Sequence of chain 27.A:
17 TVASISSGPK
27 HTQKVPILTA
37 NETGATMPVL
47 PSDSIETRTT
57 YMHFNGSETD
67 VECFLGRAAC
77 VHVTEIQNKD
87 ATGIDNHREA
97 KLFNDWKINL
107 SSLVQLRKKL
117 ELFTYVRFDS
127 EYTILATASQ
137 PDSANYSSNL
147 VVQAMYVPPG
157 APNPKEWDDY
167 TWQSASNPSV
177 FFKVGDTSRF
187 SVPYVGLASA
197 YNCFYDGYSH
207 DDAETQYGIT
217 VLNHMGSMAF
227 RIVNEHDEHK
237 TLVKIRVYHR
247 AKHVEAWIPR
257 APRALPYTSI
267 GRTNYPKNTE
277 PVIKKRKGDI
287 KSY

The small molecule below binds the protein below.
Small molecule (SMILES): Cc1cc(CCCCCCCOc2ccc(C3=N[C@@H](C)CO3)cc2Cl)on1

Sequence of chain 27.C:
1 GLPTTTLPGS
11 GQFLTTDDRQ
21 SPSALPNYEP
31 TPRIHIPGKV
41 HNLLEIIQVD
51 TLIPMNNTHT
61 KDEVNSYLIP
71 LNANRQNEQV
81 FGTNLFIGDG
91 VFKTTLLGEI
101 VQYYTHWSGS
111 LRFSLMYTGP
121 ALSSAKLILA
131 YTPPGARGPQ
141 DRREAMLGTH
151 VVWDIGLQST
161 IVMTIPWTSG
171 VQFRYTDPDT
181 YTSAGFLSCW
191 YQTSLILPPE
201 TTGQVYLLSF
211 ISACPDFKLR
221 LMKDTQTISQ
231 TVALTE

Sequence of chain 28.C:
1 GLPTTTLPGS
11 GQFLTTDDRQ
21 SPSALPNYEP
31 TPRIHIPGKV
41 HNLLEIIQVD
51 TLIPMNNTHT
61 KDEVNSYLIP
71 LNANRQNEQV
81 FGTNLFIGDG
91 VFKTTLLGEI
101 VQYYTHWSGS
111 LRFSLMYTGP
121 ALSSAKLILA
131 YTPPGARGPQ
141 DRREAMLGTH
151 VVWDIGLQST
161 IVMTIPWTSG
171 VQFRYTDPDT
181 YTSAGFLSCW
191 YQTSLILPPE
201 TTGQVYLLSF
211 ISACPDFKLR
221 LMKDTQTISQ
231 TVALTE

Binding-site contacts:
Ligand atom C31 contacts residue PRO174 of chain 27.A at 3.3 Å (hydrophobic).
Ligand atom C1C contacts residue TYR152 of chain 27.A at 3.9 Å (hydrophobic).
Ligand atom C7C contacts residue TYR128 of chain 27.A at 3.5 Å (hydrophobic).
Ligand atom N2 contacts residue ALA24 of chain 27.C at 3.1 Å.
Ligand atom O1 contacts residue PHE186 of chain 27.A at 3.8 Å.
Ligand atom C3 contacts residue PHE186 of chain 27.A at 3.9 Å (hydrophobic).
Ligand atom C4B contacts residue LEU106 of chain 27.A at 3.7 Å (hydrophobic).
Ligand atom N2 contacts residue PRO174 of chain 27.A at 3.7 Å.
Ligand atom C5A contacts residue CYS199 of chain 27.A at 3.9 Å (hydrophobic).
Ligand atom C4A contacts residue ASN198 of chain 27.A at 3.9 Å.
Ligand atom CL1 contacts residue MET221 of chain 27.A at 3.8 Å.
Ligand atom C31 contacts residue SER175 of chain 27.A at 3.5 Å.
Ligand atom C2C contacts residue VAL188 of chain 27.A at 2.8 Å (hydrophobic).
Ligand atom O1 contacts residue ALA24 of chain 27.C at 3.4 Å.
Ligand atom C5 contacts residue PHE186 of chain 27.A at 3.7 Å (hydrophobic).
Ligand atom C3 contacts residue PRO174 of chain 27.A at 3.7 Å (hydrophobic).
Ligand atom C2B contacts residue TYR197 of chain 27.A at 3.3 Å (hydrophobic).
Ligand atom CL1 contacts residue ASN105 of chain 27.A at 3.3 Å.
Ligand atom C4C contacts residue TYR152 of chain 27.A at 3.9 Å (hydrophobic).
Ligand atom N3A contacts residue ASN219 of chain 27.A at 3.4 Å (h-bond).
Ligand atom N2 contacts residue PHE186 of chain 27.A at 4.0 Å.
Ligand atom C3B contacts residue LEU106 of chain 27.A at 3.8 Å (hydrophobic).
Ligand atom CL1 contacts residue ILE104 of chain 27.A at 3.6 Å.
Ligand atom C4 contacts residue TYR152 of chain 27.A at 3.7 Å (hydrophobic).
Ligand atom C3C contacts residue VAL188 of chain 27.A at 3.3 Å (hydrophobic).
Ligand atom C5 contacts residue TYR152 of chain 27.A at 3.6 Å (hydrophobic).
Ligand atom CM1 contacts residue CYS199 of chain 27.A at 3.8 Å (hydrophobic).
Ligand atom C3B contacts residue TYR197 of chain 27.A at 3.3 Å (hydrophobic).
Ligand atom C5C contacts residue TYR128 of chain 27.A at 3.7 Å (hydrophobic).
Ligand atom O1A contacts residue VAL122 of chain 27.A at 4.0 Å.
Ligand atom O1 contacts residue TYR152 of chain 27.A at 3.9 Å.
Ligand atom O1 contacts residue VAL188 of chain 27.A at 3.8 Å.
Ligand atom C6C contacts residue VAL191 of chain 27.A at 3.3 Å (hydrophobic).
Ligand atom C5C contacts residue ILE104 of chain 27.A at 4.0 Å (hydrophobic).
Ligand atom C31 contacts residue ALA150 of chain 27.A at 3.5 Å (hydrophobic).
Ligand atom C31 contacts residue VAL176 of chain 27.A at 3.3 Å (hydrophobic).
Ligand atom O1B contacts residue MET221 of chain 27.A at 3.8 Å.
Ligand atom C3C contacts residue TYR128 of chain 27.A at 3.6 Å (hydrophobic).
Ligand atom C4 contacts residue PHE186 of chain 27.A at 3.7 Å (hydrophobic).
Ligand atom C5A contacts residue VAL122 of chain 27.A at 3.9 Å (hydrophobic).